This protein binds this small molecule.
Small molecule (SMILES): COc1cc(Nc2c(C#N)cnc3cc(OCCCN4CCN(C)CC4)c(OC)cc23)c(Cl)cc1Cl

Sequence of chain 1.A:
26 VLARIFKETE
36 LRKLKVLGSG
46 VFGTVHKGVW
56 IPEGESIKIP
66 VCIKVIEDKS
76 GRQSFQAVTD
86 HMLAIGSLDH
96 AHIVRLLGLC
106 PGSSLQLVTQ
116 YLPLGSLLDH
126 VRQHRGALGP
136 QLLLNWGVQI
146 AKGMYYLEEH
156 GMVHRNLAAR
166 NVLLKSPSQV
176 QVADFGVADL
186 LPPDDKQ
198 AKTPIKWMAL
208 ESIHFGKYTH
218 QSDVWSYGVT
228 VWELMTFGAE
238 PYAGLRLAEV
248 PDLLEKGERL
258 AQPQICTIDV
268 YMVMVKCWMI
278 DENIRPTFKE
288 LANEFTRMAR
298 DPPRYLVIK

Binding-site contacts:
Ligand atom C01 contacts residue ILE68 of chain 1.A at 3.7 Å (hydrophobic).
Ligand atom CL2 contacts residue ALA178 of chain 1.A at 3.8 Å.
Ligand atom O02 contacts residue THR114 of chain 1.A at 3.6 Å.
Ligand atom O02 contacts residue LEU112 of chain 1.A at 3.8 Å.
Ligand atom CAJ contacts residue CYS67 of chain 1.A at 3.9 Å (hydrophobic).
Ligand atom CAG contacts residue LEU168 of chain 1.A at 3.6 Å (hydrophobic).
Ligand atom CL2 contacts residue ASN166 of chain 1.A at 3.7 Å.
Ligand atom CL1 contacts residue VAL182 of chain 1.A at 3.7 Å.
Ligand atom O02 contacts residue LYS69 of chain 1.A at 3.4 Å.
Ligand atom NAT contacts residue LEU117 of chain 1.A at 3.2 Å (h-bond).
Ligand atom CAM contacts residue PRO118 of chain 1.A at 3.3 Å (hydrophobic).
Ligand atom CAX contacts residue LYS69 of chain 1.A at 3.8 Å.
Ligand atom CAG contacts residue THR114 of chain 1.A at 3.2 Å.
Ligand atom CAN contacts residue LEU117 of chain 1.A at 3.4 Å (hydrophobic).
Ligand atom CAM contacts residue GLY120 of chain 1.A at 3.8 Å.
Ligand atom CBD contacts residue LEU42 of chain 1.A at 3.6 Å (hydrophobic).
Ligand atom C01 contacts residue CYS67 of chain 1.A at 3.1 Å (hydrophobic).
Ligand atom CAI contacts residue ASP179 of chain 1.A at 3.5 Å.
Ligand atom CAA contacts residue LEU42 of chain 1.A at 3.5 Å (hydrophobic).
Ligand atom C01 contacts residue LEU112 of chain 1.A at 3.4 Å (hydrophobic).
Ligand atom OAW contacts residue LEU42 of chain 1.A at 3.6 Å.
Ligand atom CAH contacts residue THR114 of chain 1.A at 3.8 Å.
Ligand atom CBA contacts residue CYS67 of chain 1.A at 3.8 Å (hydrophobic).
Ligand atom CL1 contacts residue LYS69 of chain 1.A at 3.8 Å.
Ligand atom CBC contacts residue LEU42 of chain 1.A at 3.6 Å (hydrophobic).
Ligand atom CL1 contacts residue LEU112 of chain 1.A at 3.8 Å.
Ligand atom C01 contacts residue THR114 of chain 1.A at 3.6 Å.
Ligand atom CAH contacts residue LEU168 of chain 1.A at 3.4 Å (hydrophobic).
Ligand atom CAK contacts residue LEU117 of chain 1.A at 3.2 Å (hydrophobic).
Ligand atom NAD contacts residue THR114 of chain 1.A at 3.0 Å (h-bond).
Ligand atom CAN contacts residue PRO118 of chain 1.A at 3.7 Å (hydrophobic).
Ligand atom CBE contacts residue LEU168 of chain 1.A at 3.6 Å (hydrophobic).
Ligand atom NAT contacts residue LEU168 of chain 1.A at 3.8 Å.
Ligand atom NAD contacts residue VAL99 of chain 1.A at 3.3 Å.
Ligand atom CBG contacts residue CYS67 of chain 1.A at 3.7 Å (hydrophobic).
Ligand atom CBA contacts residue LEU168 of chain 1.A at 3.3 Å (hydrophobic).
Ligand atom CAH contacts residue GLN115 of chain 1.A at 3.5 Å.
Ligand atom C01 contacts residue LYS69 of chain 1.A at 3.4 Å.
Ligand atom CBE contacts residue CYS67 of chain 1.A at 3.7 Å (hydrophobic).
Ligand atom OAV contacts residue LEU42 of chain 1.A at 3.4 Å.